Sequence of chain 1.C:
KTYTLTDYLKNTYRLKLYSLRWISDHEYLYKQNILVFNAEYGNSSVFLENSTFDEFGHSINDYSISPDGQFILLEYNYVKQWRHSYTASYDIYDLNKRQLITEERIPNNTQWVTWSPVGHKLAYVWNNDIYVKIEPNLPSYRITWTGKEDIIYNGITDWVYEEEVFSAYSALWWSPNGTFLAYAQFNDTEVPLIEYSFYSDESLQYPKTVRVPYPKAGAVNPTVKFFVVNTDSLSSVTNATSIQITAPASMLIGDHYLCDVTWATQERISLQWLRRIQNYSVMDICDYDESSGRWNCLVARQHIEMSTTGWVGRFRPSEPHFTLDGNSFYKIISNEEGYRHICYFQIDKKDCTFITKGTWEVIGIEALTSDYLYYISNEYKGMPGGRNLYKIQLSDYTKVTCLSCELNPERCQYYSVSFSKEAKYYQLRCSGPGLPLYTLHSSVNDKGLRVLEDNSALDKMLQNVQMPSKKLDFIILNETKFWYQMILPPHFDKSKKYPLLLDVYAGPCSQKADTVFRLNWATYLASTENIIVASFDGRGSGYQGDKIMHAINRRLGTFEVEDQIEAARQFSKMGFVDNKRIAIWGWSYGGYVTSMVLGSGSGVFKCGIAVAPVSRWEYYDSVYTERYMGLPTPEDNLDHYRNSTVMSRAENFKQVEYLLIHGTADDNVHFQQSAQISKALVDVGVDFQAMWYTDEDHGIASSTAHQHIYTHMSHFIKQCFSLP

Binding-site contacts:
Ligand atom O5 contacts residue ASN124 of chain 1.C at 2.4 Å (h-bond).
Ligand atom C3 contacts residue ASN124 of chain 1.C at 3.7 Å.
Ligand atom C8 contacts residue PRO123 of chain 1.C at 4.0 Å (hydrophobic).
Ligand atom C1 contacts residue ASN124 of chain 1.C at 1.4 Å.
Ligand atom C8 contacts residue ASN124 of chain 1.C at 4.3 Å.
Ligand atom C2 contacts residue ASN124 of chain 1.C at 2.3 Å.
Ligand atom N2 contacts residue ASN124 of chain 1.C at 2.8 Å (h-bond).
Ligand atom C8 contacts residue ILE122 of chain 1.C at 3.6 Å (hydrophobic).
Ligand atom C8 contacts residue ARG121 of chain 1.C at 4.2 Å.
Ligand atom C7 contacts residue ASN124 of chain 1.C at 3.5 Å.
Ligand atom O7 contacts residue ASN124 of chain 1.C at 3.9 Å.
Ligand atom C4 contacts residue ASN124 of chain 1.C at 4.1 Å.
Ligand atom C5 contacts residue ASN124 of chain 1.C at 3.7 Å.

This small molecule binds to this protein.
Small molecule (SMILES): CC(=O)N[C@@H]1[C@@H](O)[C@H](O)[C@@H](CO)O[C@H]1O